Sequence of chain 2.B:
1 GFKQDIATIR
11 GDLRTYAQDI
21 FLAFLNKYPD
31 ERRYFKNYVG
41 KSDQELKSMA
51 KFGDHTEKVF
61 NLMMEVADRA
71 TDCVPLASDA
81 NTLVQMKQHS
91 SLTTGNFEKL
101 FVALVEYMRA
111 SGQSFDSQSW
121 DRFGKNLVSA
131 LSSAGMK

Binding-site contacts:
Ligand atom O7 contacts residue TYR38 of chain 2.B at 3.9 Å.
Ligand atom C4 contacts residue VAL59 of chain 2.B at 3.4 Å (hydrophobic).
Ligand atom C1 contacts residue VAL59 of chain 2.B at 3.6 Å (hydrophobic).
Ligand atom C3 contacts residue HEM1 of chain 2.H at 3.3 Å.
Ligand atom C6 contacts residue THR56 of chain 2.B at 3.7 Å.
Ligand atom CL9 contacts residue VAL59 of chain 2.B at 3.7 Å.
Ligand atom C1 contacts residue PHE21 of chain 2.B at 4.4 Å (hydrophobic).
Ligand atom O7 contacts residue THR56 of chain 2.B at 4.3 Å.
Ligand atom CL9 contacts residue LEU100 of chain 2.B at 4.2 Å.
Ligand atom C4 contacts residue HEM1 of chain 2.H at 4.4 Å.
Ligand atom C6 contacts residue VAL59 of chain 2.B at 3.7 Å (hydrophobic).
Ligand atom C4 contacts residue PHE21 of chain 2.B at 3.5 Å (hydrophobic).
Ligand atom O7 contacts residue PHE35 of chain 2.B at 4.4 Å.
Ligand atom C3 contacts residue PHE35 of chain 2.B at 3.4 Å (hydrophobic).
Ligand atom C3 contacts residue VAL59 of chain 2.B at 3.4 Å (hydrophobic).
Ligand atom C3 contacts residue PHE21 of chain 2.B at 4.5 Å (hydrophobic).
Ligand atom CL9 contacts residue HEM1 of chain 2.H at 3.9 Å.
Ligand atom C6 contacts residue HIS55 of chain 2.B at 4.1 Å.
Ligand atom C5 contacts residue THR56 of chain 2.B at 4.2 Å.
Ligand atom C1 contacts residue PHE35 of chain 2.B at 3.8 Å (hydrophobic).
Ligand atom C5 contacts residue PHE21 of chain 2.B at 3.4 Å (hydrophobic).
Ligand atom O7 contacts residue HEM1 of chain 2.H at 2.7 Å (h-bond).
Ligand atom C6 contacts residue PHE21 of chain 2.B at 3.6 Å (hydrophobic).
Ligand atom C2 contacts residue HEM1 of chain 2.H at 3.3 Å.
Ligand atom O7 contacts residue HIS55 of chain 2.B at 3.0 Å.
Ligand atom C1 contacts residue HEM1 of chain 2.H at 3.5 Å.
Ligand atom C1 contacts residue HIS55 of chain 2.B at 4.1 Å.
Ligand atom C4 contacts residue PHE35 of chain 2.B at 4.0 Å (hydrophobic).
Ligand atom C5 contacts residue VAL59 of chain 2.B at 3.5 Å (hydrophobic).
Ligand atom C2 contacts residue VAL59 of chain 2.B at 3.5 Å (hydrophobic).
Ligand atom O7 contacts residue VAL59 of chain 2.B at 4.4 Å.
Ligand atom C6 contacts residue PHE35 of chain 2.B at 4.4 Å (hydrophobic).
Ligand atom CL9 contacts residue PHE21 of chain 2.B at 3.6 Å.
Ligand atom C2 contacts residue PHE35 of chain 2.B at 3.2 Å (hydrophobic).

A small-molecule ligand and the protein it binds are described below.
Small molecule (SMILES): Oc1ccc(Cl)cc1